Binding-site contacts:
Ligand atom C8 contacts residue LEU84 of chain 1.A at 3.2 Å (hydrophobic).
Ligand atom S14 contacts residue ASP87 of chain 1.A at 3.7 Å.
Ligand atom C5 contacts residue LEU135 of chain 1.A at 3.4 Å (hydrophobic).
Ligand atom C6 contacts residue ALA32 of chain 1.A at 3.7 Å (hydrophobic).
Ligand atom O29 contacts residue ASP87 of chain 1.A at 3.1 Å (salt-bridge).
Ligand atom C30 contacts residue ASP146 of chain 1.A at 3.6 Å.
Ligand atom C12 contacts residue HIS85 of chain 1.A at 3.2 Å.
Ligand atom N4 contacts residue LEU84 of chain 1.A at 3.2 Å (h-bond).
Ligand atom C9 contacts residue LEU135 of chain 1.A at 3.6 Å (hydrophobic).
Ligand atom N4 contacts residue PHE83 of chain 1.A at 3.7 Å.
Ligand atom C25 contacts residue ASP146 of chain 1.A at 3.5 Å.
Ligand atom C26 contacts residue PHE81 of chain 1.A at 3.7 Å (hydrophobic).
Ligand atom C30 contacts residue PHE81 of chain 1.A at 3.5 Å (hydrophobic).
Ligand atom C5 contacts residue ALA32 of chain 1.A at 3.4 Å (hydrophobic).
Ligand atom C13 contacts residue GLN86 of chain 1.A at 3.8 Å.
Ligand atom S14 contacts residue LYS90 of chain 1.A at 3.8 Å.
Ligand atom C5 contacts residue GLU82 of chain 1.A at 3.1 Å.
Ligand atom C10 contacts residue ILE11 of chain 1.A at 3.7 Å (hydrophobic).
Ligand atom C10 contacts residue ASP87 of chain 1.A at 3.6 Å.
Ligand atom N7 contacts residue LEU84 of chain 1.A at 2.7 Å (h-bond).
Ligand atom C9 contacts residue ILE11 of chain 1.A at 3.5 Å (hydrophobic).
Ligand atom C13 contacts residue LEU84 of chain 1.A at 3.1 Å (hydrophobic).
Ligand atom C1 contacts residue LEU135 of chain 1.A at 3.5 Å (hydrophobic).
Ligand atom C6 contacts residue LEU135 of chain 1.A at 3.3 Å (hydrophobic).
Ligand atom C28 contacts residue VAL19 of chain 1.A at 3.8 Å (hydrophobic).
Ligand atom N4 contacts residue ALA32 of chain 1.A at 3.7 Å.
Ligand atom N4 contacts residue GLU82 of chain 1.A at 3.7 Å.
Ligand atom O29 contacts residue LYS90 of chain 1.A at 3.1 Å.
Ligand atom N4 contacts residue LEU135 of chain 1.A at 3.6 Å.
Ligand atom N2 contacts residue LEU135 of chain 1.A at 3.7 Å.
Ligand atom C3 contacts residue LEU84 of chain 1.A at 3.6 Å (hydrophobic).
Ligand atom O29 contacts residue GLN86 of chain 1.A at 3.5 Å.
Ligand atom N7 contacts residue PHE83 of chain 1.A at 3.5 Å.
Ligand atom N15 contacts residue ASP87 of chain 1.A at 2.9 Å (salt-bridge).
Ligand atom C13 contacts residue HIS85 of chain 1.A at 3.5 Å.
Ligand atom C16 contacts residue ILE11 of chain 1.A at 3.4 Å (hydrophobic).
Ligand atom C26 contacts residue VAL19 of chain 1.A at 3.7 Å (hydrophobic).
Ligand atom O30 contacts residue LYS90 of chain 1.A at 3.5 Å (salt-bridge).
Ligand atom C12 contacts residue GLN86 of chain 1.A at 3.8 Å.
Ligand atom C3 contacts residue LEU135 of chain 1.A at 3.8 Å (hydrophobic).

This protein binds this small molecule.
Small molecule (SMILES): CNS(=O)(=O)c1ccc(Nc2nccc(-c3cnc(C)n3C3CC3)n2)cc1

Sequence of chain 1.A:
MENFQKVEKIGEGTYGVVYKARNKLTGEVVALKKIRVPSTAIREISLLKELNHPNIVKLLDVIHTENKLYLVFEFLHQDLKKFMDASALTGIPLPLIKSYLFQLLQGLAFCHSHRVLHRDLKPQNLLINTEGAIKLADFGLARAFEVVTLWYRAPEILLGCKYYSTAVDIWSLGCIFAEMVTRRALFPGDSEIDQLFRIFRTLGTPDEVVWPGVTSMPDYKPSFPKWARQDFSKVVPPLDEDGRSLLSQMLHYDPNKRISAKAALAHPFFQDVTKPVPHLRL